A protein and the small-molecule ligand that binds it are described below.
Small molecule (SMILES): CC(=O)N[C@H]1[C@H](O[C@H]2[C@H](O)[C@@H](NC(C)=O)CO[C@@H]2CO)O[C@H](CO)[C@@H](O)[C@@H]1O

Sequence of chain 1.A:
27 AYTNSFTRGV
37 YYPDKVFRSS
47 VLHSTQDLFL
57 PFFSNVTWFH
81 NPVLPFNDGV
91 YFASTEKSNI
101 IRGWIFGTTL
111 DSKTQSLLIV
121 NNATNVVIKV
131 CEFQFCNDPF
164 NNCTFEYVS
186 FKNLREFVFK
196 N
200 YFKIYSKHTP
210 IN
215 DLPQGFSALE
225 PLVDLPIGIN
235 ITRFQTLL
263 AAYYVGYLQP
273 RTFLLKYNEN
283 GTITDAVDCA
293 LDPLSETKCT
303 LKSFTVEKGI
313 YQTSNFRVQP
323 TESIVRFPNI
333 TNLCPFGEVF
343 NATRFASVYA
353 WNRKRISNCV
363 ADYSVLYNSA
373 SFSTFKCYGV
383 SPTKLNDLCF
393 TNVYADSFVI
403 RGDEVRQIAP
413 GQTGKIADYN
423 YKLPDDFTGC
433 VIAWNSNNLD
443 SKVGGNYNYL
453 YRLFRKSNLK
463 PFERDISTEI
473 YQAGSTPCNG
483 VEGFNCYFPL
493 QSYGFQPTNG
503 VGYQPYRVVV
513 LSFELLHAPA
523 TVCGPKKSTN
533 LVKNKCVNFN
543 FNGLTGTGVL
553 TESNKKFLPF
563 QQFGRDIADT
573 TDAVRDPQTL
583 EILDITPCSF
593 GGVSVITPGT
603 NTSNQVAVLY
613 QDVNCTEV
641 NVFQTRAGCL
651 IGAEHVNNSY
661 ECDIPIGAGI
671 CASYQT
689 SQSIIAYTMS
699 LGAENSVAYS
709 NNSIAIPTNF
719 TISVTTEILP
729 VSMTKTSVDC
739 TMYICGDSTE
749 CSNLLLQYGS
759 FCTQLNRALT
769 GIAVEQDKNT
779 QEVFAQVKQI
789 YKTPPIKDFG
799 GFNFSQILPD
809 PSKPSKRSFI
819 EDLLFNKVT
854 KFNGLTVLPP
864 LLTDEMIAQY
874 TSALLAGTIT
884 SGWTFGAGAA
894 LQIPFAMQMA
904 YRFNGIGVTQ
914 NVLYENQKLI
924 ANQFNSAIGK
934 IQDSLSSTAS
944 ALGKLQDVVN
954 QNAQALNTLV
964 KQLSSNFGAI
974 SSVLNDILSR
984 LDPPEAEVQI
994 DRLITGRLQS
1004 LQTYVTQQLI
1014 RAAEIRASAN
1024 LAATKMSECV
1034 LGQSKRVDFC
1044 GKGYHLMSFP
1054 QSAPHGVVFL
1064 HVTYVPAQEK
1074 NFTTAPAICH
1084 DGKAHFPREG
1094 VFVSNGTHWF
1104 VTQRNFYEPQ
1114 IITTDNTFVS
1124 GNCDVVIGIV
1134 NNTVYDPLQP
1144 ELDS

Binding-site contacts:
Ligand atom O5 contacts residue ASN234 of chain 1.A at 2.4 Å (h-bond).
Ligand atom O5 contacts residue THR108 of chain 1.A at 3.5 Å.
Ligand atom O7 contacts residue THR236 of chain 1.A at 3.1 Å (h-bond).
Ligand atom C7 contacts residue ASN234 of chain 1.A at 3.5 Å.
Ligand atom N2 contacts residue ASN234 of chain 1.A at 3.2 Å (h-bond).
Ligand atom O7 contacts residue THR108 of chain 1.A at 4.5 Å.
Ligand atom C7 contacts residue THR236 of chain 1.A at 3.3 Å.
Ligand atom C2 contacts residue THR236 of chain 1.A at 3.8 Å.
Ligand atom C6 contacts residue THR108 of chain 1.A at 4.3 Å.
Ligand atom C7 contacts residue THR108 of chain 1.A at 4.5 Å.
Ligand atom C8 contacts residue THR236 of chain 1.A at 3.9 Å.
Ligand atom C1 contacts residue ASN234 of chain 1.A at 1.5 Å.
Ligand atom C4 contacts residue ASN234 of chain 1.A at 4.2 Å.
Ligand atom C5 contacts residue THR108 of chain 1.A at 3.8 Å.
Ligand atom C5 contacts residue ASN234 of chain 1.A at 3.6 Å.
Ligand atom C1 contacts residue THR236 of chain 1.A at 4.0 Å.
Ligand atom C8 contacts residue ASN234 of chain 1.A at 4.0 Å.
Ligand atom C8 contacts residue THR108 of chain 1.A at 3.5 Å.
Ligand atom N2 contacts residue THR236 of chain 1.A at 3.5 Å.
Ligand atom O4 contacts residue THR236 of chain 1.A at 3.5 Å.
Ligand atom C1 contacts residue THR108 of chain 1.A at 3.6 Å.
Ligand atom O7 contacts residue ARG237 of chain 1.A at 4.3 Å.
Ligand atom O7 contacts residue ASN234 of chain 1.A at 3.9 Å.
Ligand atom C2 contacts residue ASN234 of chain 1.A at 2.6 Å.
Ligand atom C3 contacts residue ASN234 of chain 1.A at 3.9 Å.
Ligand atom O5 contacts residue THR236 of chain 1.A at 4.0 Å.